A protein and the small-molecule ligand that binds it are described below.
Small molecule (SMILES): CC(=O)N[C@@H]1[C@@H](O)[C@H](O)[C@@H](CO)O[C@H]1O

Sequence of chain 1.D:
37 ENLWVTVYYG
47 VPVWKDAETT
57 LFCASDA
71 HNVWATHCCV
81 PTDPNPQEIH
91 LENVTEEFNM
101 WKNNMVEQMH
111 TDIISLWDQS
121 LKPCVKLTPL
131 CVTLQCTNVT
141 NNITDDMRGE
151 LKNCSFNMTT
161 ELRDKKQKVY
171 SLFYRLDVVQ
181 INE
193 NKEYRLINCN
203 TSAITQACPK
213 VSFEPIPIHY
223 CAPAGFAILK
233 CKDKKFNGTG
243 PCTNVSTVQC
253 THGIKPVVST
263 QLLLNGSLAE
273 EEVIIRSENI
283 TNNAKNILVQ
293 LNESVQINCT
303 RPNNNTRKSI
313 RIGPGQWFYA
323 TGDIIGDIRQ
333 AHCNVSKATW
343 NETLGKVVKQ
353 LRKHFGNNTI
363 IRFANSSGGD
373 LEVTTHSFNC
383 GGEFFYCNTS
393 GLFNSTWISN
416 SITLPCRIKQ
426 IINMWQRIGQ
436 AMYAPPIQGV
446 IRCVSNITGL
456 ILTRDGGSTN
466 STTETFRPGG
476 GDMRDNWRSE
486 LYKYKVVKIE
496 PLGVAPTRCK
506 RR

Binding-site contacts:
Ligand atom C3 contacts residue ASN336 of chain 1.D at 3.9 Å.
Ligand atom C4 contacts residue ASN336 of chain 1.D at 4.3 Å.
Ligand atom C7 contacts residue ASN300 of chain 1.D at 4.0 Å.
Ligand atom C8 contacts residue THR302 of chain 1.D at 3.7 Å.
Ligand atom C1 contacts residue HIS334 of chain 1.D at 4.2 Å.
Ligand atom O3 contacts residue HIS334 of chain 1.D at 4.3 Å.
Ligand atom C2 contacts residue ASN336 of chain 1.D at 2.5 Å.
Ligand atom C8 contacts residue ASN300 of chain 1.D at 3.1 Å.
Ligand atom N2 contacts residue HIS334 of chain 1.D at 3.0 Å (h-bond).
Ligand atom C1 contacts residue THR418 of chain 1.D at 4.3 Å.
Ligand atom C5 contacts residue ASN336 of chain 1.D at 3.8 Å.
Ligand atom O5 contacts residue THR418 of chain 1.D at 4.4 Å.
Ligand atom O7 contacts residue ASN336 of chain 1.D at 3.3 Å (h-bond).
Ligand atom C1 contacts residue ASN336 of chain 1.D at 1.5 Å.
Ligand atom C8 contacts residue CYS301 of chain 1.D at 4.2 Å (hydrophobic).
Ligand atom C3 contacts residue HIS334 of chain 1.D at 3.9 Å.
Ligand atom O5 contacts residue ASN336 of chain 1.D at 2.5 Å (h-bond).
Ligand atom O7 contacts residue ASN300 of chain 1.D at 3.8 Å.
Ligand atom C2 contacts residue HIS334 of chain 1.D at 3.9 Å.
Ligand atom C7 contacts residue HIS334 of chain 1.D at 3.8 Å.
Ligand atom N2 contacts residue ASN336 of chain 1.D at 2.9 Å (h-bond).
Ligand atom C8 contacts residue ASN336 of chain 1.D at 4.3 Å.
Ligand atom C7 contacts residue ASN336 of chain 1.D at 3.3 Å.
Ligand atom C8 contacts residue HIS334 of chain 1.D at 3.8 Å.